Sequence of chain 1.E:
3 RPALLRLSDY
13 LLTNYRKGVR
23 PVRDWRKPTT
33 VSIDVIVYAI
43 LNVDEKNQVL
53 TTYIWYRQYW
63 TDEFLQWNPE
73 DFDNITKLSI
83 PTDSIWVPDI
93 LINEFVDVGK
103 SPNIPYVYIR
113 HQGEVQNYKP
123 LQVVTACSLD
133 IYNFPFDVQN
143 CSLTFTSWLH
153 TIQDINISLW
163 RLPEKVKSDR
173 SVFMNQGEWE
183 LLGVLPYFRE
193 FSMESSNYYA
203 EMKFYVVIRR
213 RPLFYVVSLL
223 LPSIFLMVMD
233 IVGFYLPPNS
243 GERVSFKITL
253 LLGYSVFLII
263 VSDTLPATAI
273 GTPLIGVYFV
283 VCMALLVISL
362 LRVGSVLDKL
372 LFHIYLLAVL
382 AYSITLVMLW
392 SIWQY

Binding-site contacts:
Ligand atom O6 contacts residue PHE190 of chain 1.E at 3.3 Å.
Ligand atom O7 contacts residue GLU192 of chain 1.E at 4.5 Å.
Ligand atom C7 contacts residue ILE154 of chain 1.E at 3.9 Å (hydrophobic).
Ligand atom C6 contacts residue ILE159 of chain 1.E at 3.9 Å (hydrophobic).
Ligand atom C5 contacts residue SER160 of chain 1.E at 4.2 Å.
Ligand atom C4 contacts residue ASN158 of chain 1.E at 4.2 Å.
Ligand atom C5 contacts residue PHE190 of chain 1.E at 3.9 Å (hydrophobic).
Ligand atom O7 contacts residue ILE154 of chain 1.E at 3.2 Å.
Ligand atom O5 contacts residue SER160 of chain 1.E at 3.6 Å.
Ligand atom O5 contacts residue ILE159 of chain 1.E at 3.6 Å (h-bond).
Ligand atom C1 contacts residue ASN158 of chain 1.E at 1.4 Å.
Ligand atom N2 contacts residue ASN158 of chain 1.E at 2.9 Å (h-bond).
Ligand atom O5 contacts residue ASN158 of chain 1.E at 2.4 Å (h-bond).
Ligand atom O6 contacts residue SER160 of chain 1.E at 3.2 Å (h-bond).
Ligand atom C6 contacts residue SER160 of chain 1.E at 3.5 Å.
Ligand atom O7 contacts residue PHE190 of chain 1.E at 4.4 Å.
Ligand atom O6 contacts residue ILE159 of chain 1.E at 2.8 Å (h-bond).
Ligand atom C8 contacts residue PHE190 of chain 1.E at 3.8 Å (hydrophobic).
Ligand atom C5 contacts residue ASN158 of chain 1.E at 3.7 Å.
Ligand atom C6 contacts residue PHE190 of chain 1.E at 4.3 Å (hydrophobic).
Ligand atom C7 contacts residue ASN158 of chain 1.E at 3.5 Å.
Ligand atom C5 contacts residue ILE159 of chain 1.E at 4.2 Å (hydrophobic).
Ligand atom C8 contacts residue ILE154 of chain 1.E at 4.2 Å (hydrophobic).
Ligand atom O7 contacts residue ASN158 of chain 1.E at 3.7 Å.
Ligand atom C3 contacts residue ASN158 of chain 1.E at 3.8 Å.
Ligand atom O5 contacts residue PHE190 of chain 1.E at 4.0 Å.
Ligand atom C2 contacts residue ASN158 of chain 1.E at 2.4 Å.
Ligand atom C1 contacts residue PHE190 of chain 1.E at 4.2 Å (hydrophobic).

A protein and the small-molecule ligand that binds it are described below.
Small molecule (SMILES): CC(=O)N[C@H]1[C@H](O[C@H]2[C@H](O)[C@@H](NC(C)=O)CO[C@@H]2CO)O[C@H](CO)[C@@H](O)[C@@H]1O